Sequence of chain 1.C:
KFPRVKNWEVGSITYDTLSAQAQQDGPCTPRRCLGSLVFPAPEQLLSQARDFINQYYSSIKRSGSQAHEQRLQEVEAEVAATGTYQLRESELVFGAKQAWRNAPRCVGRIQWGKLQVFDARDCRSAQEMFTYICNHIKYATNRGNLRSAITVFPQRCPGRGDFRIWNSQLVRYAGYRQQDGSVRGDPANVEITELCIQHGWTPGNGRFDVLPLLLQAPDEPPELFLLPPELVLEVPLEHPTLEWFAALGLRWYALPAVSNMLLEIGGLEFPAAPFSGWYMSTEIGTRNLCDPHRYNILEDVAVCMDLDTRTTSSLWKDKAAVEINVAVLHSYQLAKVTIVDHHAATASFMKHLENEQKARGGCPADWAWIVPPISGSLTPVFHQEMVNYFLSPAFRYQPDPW

Binding-site contacts:
Ligand atom O07 contacts residue GLY315 of chain 1.C at 3.1 Å (h-bond).
Ligand atom C21 contacts residue H4B1 of chain 1.Z at 3.2 Å.
Ligand atom C15 contacts residue HEM1 of chain 1.Y at 3.5 Å.
Ligand atom F13 contacts residue HEM1 of chain 1.Y at 2.5 Å.
Ligand atom N02 contacts residue TYR317 of chain 1.C at 3.5 Å.
Ligand atom C14 contacts residue HEM1 of chain 1.Y at 3.7 Å.
Ligand atom C16 contacts residue HEM1 of chain 1.Y at 3.1 Å.
Ligand atom N01 contacts residue HEM1 of chain 1.Y at 3.6 Å.
Ligand atom C08 contacts residue PHE313 of chain 1.C at 3.4 Å (hydrophobic).
Ligand atom C02 contacts residue HEM1 of chain 1.Y at 3.5 Å.
Ligand atom C11 contacts residue HEM1 of chain 1.Y at 3.6 Å.
Ligand atom F12 contacts residue VAL296 of chain 1.C at 3.0 Å.
Ligand atom C03 contacts residue PRO294 of chain 1.C at 3.5 Å (hydrophobic).
Ligand atom C09 contacts residue HEM1 of chain 1.Y at 3.6 Å.
Ligand atom C03 contacts residue HEM1 of chain 1.Y at 3.2 Å.
Ligand atom C20 contacts residue ARG325 of chain 1.C at 3.5 Å.
Ligand atom N19 contacts residue H4B1 of chain 1.Z at 3.5 Å (h-bond).
Ligand atom C12 contacts residue HEM1 of chain 1.Y at 3.7 Å.
Ligand atom C08 contacts residue PRO294 of chain 1.C at 3.6 Å (hydrophobic).
Ligand atom C13 contacts residue HEM1 of chain 1.Y at 3.1 Å.
Ligand atom C18 contacts residue HEM1 of chain 1.Y at 3.2 Å.
Ligand atom N02 contacts residue HEM1 of chain 1.Y at 3.5 Å.
Ligand atom C08 contacts residue GLY315 of chain 1.C at 3.5 Å.
Ligand atom N19 contacts residue HEM1 of chain 1.Y at 3.1 Å (h-bond).
Ligand atom F12 contacts residue HEM1 of chain 1.Y at 3.3 Å.
Ligand atom O07 contacts residue PRO294 of chain 1.C at 3.7 Å.
Ligand atom N02 contacts residue MET318 of chain 1.C at 3.6 Å.
Ligand atom O07 contacts residue HEM1 of chain 1.Y at 3.3 Å.
Ligand atom N02 contacts residue GLU321 of chain 1.C at 2.3 Å (salt-bridge).
Ligand atom C06 contacts residue GLU321 of chain 1.C at 3.7 Å.
Ligand atom N02 contacts residue TRP316 of chain 1.C at 2.9 Å (h-bond).
Ligand atom C02 contacts residue TRP316 of chain 1.C at 3.7 Å (hydrophobic).
Ligand atom C08 contacts residue SER314 of chain 1.C at 3.5 Å.
Ligand atom C04 contacts residue HEM1 of chain 1.Y at 3.5 Å.
Ligand atom C20 contacts residue HEM1 of chain 1.Y at 3.6 Å.
Ligand atom O07 contacts residue SER314 of chain 1.C at 3.7 Å.
Ligand atom C08 contacts residue HEM1 of chain 1.Y at 3.7 Å.
Ligand atom C02 contacts residue GLU321 of chain 1.C at 3.3 Å.
Ligand atom C03 contacts residue TRP316 of chain 1.C at 3.5 Å (hydrophobic).
Ligand atom N01 contacts residue GLU321 of chain 1.C at 2.7 Å (salt-bridge).

A small-molecule ligand and the protein it binds are described below.
Small molecule (SMILES): COc1cc(N)nc(CCc2cc(CCN(C)C)cc(F)c2F)c1